Sequence of chain 1.Q:
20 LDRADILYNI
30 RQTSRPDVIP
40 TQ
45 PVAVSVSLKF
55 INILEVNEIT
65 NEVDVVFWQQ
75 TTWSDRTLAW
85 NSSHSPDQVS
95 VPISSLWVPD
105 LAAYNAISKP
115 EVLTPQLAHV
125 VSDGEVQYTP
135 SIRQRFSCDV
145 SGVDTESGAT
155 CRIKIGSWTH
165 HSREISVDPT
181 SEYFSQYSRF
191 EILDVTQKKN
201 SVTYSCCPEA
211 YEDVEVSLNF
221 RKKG

Sequence of chain 1.P:
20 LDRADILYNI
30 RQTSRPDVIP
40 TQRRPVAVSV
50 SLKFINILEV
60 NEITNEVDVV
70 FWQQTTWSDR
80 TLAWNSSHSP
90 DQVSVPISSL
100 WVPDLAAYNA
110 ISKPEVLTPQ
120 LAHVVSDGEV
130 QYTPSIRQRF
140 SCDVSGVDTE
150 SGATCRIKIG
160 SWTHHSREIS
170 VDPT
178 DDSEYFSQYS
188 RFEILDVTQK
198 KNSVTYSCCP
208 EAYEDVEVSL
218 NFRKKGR

The protein below binds the small molecule below.
Small molecule (SMILES): Brc1ccc(N2CCCNCC2)cn1

Binding-site contacts:
Ligand atom C1 contacts residue TRP161 of chain 1.P at 3.5 Å (hydrophobic).
Ligand atom N3 contacts residue TRP161 of chain 1.P at 2.9 Å (h-bond).
Ligand atom C7 contacts residue TRP72 of chain 1.Q at 3.6 Å (hydrophobic).
Ligand atom BR1 contacts residue HIS123 of chain 1.Q at 3.5 Å.
Ligand atom C8 contacts residue TRP161 of chain 1.P at 3.4 Å (hydrophobic).
Ligand atom C4 contacts residue HIS123 of chain 1.Q at 3.3 Å.
Ligand atom C8 contacts residue SER160 of chain 1.P at 4.1 Å.
Ligand atom C4 contacts residue GLN131 of chain 1.Q at 4.0 Å.
Ligand atom N3 contacts residue SER160 of chain 1.P at 3.9 Å.
Ligand atom BR1 contacts residue GLN131 of chain 1.Q at 3.0 Å.
Ligand atom C3 contacts residue TRP161 of chain 1.P at 3.9 Å (hydrophobic).
Ligand atom C8 contacts residue TYR203 of chain 1.P at 3.8 Å (hydrophobic).
Ligand atom BR1 contacts residue TYR132 of chain 1.Q at 4.2 Å.
Ligand atom C5 contacts residue THR133 of chain 1.Q at 4.0 Å.
Ligand atom C9 contacts residue TYR210 of chain 1.P at 3.7 Å (hydrophobic).
Ligand atom N1 contacts residue THR133 of chain 1.Q at 3.2 Å.
Ligand atom C6 contacts residue TRP161 of chain 1.P at 3.3 Å (hydrophobic).
Ligand atom C10 contacts residue TRP72 of chain 1.Q at 4.3 Å (hydrophobic).
Ligand atom N3 contacts residue TYR107 of chain 1.P at 2.7 Å (h-bond).
Ligand atom C8 contacts residue TYR107 of chain 1.P at 3.1 Å (hydrophobic).
Ligand atom C9 contacts residue TYR203 of chain 1.P at 3.7 Å (hydrophobic).
Ligand atom N2 contacts residue TRP161 of chain 1.P at 3.7 Å.
Ligand atom C6 contacts residue TRP72 of chain 1.Q at 3.9 Å (hydrophobic).
Ligand atom C3 contacts residue TYR210 of chain 1.P at 4.2 Å (hydrophobic).
Ligand atom C3 contacts residue CYS205 of chain 1.P at 3.8 Å (hydrophobic).
Ligand atom C1 contacts residue THR133 of chain 1.Q at 3.5 Å.
Ligand atom C3 contacts residue CYS206 of chain 1.P at 3.9 Å (hydrophobic).
Ligand atom C10 contacts residue TYR203 of chain 1.P at 4.1 Å (hydrophobic).
Ligand atom C10 contacts residue CYS205 of chain 1.P at 3.8 Å (hydrophobic).
Ligand atom C7 contacts residue TRP161 of chain 1.P at 3.5 Å (hydrophobic).
Ligand atom C7 contacts residue TYR107 of chain 1.P at 3.4 Å (hydrophobic).
Ligand atom BR1 contacts residue ALA122 of chain 1.Q at 4.1 Å.
Ligand atom BR1 contacts residue THR133 of chain 1.Q at 4.2 Å.
Ligand atom C5 contacts residue HIS123 of chain 1.Q at 3.9 Å.
Ligand atom C8 contacts residue TYR210 of chain 1.P at 3.5 Å (hydrophobic).
Ligand atom C4 contacts residue CYS206 of chain 1.P at 4.2 Å (hydrophobic).
Ligand atom C3 contacts residue HIS123 of chain 1.Q at 4.1 Å.
Ligand atom N1 contacts residue TRP161 of chain 1.P at 4.0 Å.
Ligand atom C9 contacts residue TRP161 of chain 1.P at 3.9 Å (hydrophobic).
Ligand atom C2 contacts residue TRP161 of chain 1.P at 3.5 Å (hydrophobic).